Sequence of chain 1.A:
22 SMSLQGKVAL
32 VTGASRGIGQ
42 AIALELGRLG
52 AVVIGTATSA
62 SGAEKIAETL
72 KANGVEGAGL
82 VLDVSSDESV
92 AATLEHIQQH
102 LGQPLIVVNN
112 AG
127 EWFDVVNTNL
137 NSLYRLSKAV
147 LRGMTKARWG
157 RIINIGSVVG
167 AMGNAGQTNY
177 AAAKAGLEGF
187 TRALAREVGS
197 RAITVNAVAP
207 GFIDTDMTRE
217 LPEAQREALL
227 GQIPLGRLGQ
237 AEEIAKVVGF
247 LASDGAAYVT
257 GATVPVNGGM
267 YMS

Binding-site contacts:
Ligand atom CAX contacts residue PHE129 of chain 1.A at 3.7 Å (hydrophobic).
Ligand atom OAW contacts residue LEU136 of chain 1.B at 3.6 Å.
Ligand atom NAR contacts residue LEU136 of chain 1.A at 3.4 Å.
Ligand atom CAF contacts residue LEU136 of chain 1.A at 3.5 Å (hydrophobic).
Ligand atom CAI contacts residue GLY182 of chain 1.A at 3.5 Å.
Ligand atom OAC contacts residue GLY182 of chain 1.B at 3.6 Å.
Ligand atom CAV contacts residue LEU136 of chain 1.A at 3.9 Å (hydrophobic).
Ligand atom OAW contacts residue VAL132 of chain 1.A at 3.8 Å.
Ligand atom CAM contacts residue GLY185 of chain 1.B at 3.6 Å.
Ligand atom CAT contacts residue TRP128 of chain 1.A at 4.0 Å (hydrophobic).
Ligand atom CAE contacts residue VAL132 of chain 1.B at 4.0 Å (hydrophobic).
Ligand atom CAO contacts residue PHE129 of chain 1.B at 3.7 Å (hydrophobic).
Ligand atom CAX contacts residue LEU136 of chain 1.B at 3.9 Å (hydrophobic).
Ligand atom CAU contacts residue ALA178 of chain 1.A at 3.9 Å (hydrophobic).
Ligand atom CAL contacts residue PHE186 of chain 1.B at 3.8 Å (hydrophobic).
Ligand atom OAB contacts residue PHE186 of chain 1.A at 3.7 Å.
Ligand atom CAS contacts residue VAL132 of chain 1.A at 3.7 Å (hydrophobic).
Ligand atom CAU contacts residue TRP128 of chain 1.A at 3.6 Å (hydrophobic).
Ligand atom CAG contacts residue LEU136 of chain 1.A at 3.5 Å (hydrophobic).
Ligand atom NAQ contacts residue LEU136 of chain 1.A at 3.3 Å.
Ligand atom CAL contacts residue GLY185 of chain 1.B at 3.8 Å.
Ligand atom NAH contacts residue GLY182 of chain 1.B at 3.5 Å.
Ligand atom CAM contacts residue PHE186 of chain 1.B at 3.6 Å (hydrophobic).
Ligand atom CAF contacts residue VAL132 of chain 1.B at 4.0 Å (hydrophobic).
Ligand atom NAR contacts residue LEU136 of chain 1.B at 3.5 Å.
Ligand atom CAV contacts residue ASN133 of chain 1.B at 3.9 Å.
Ligand atom NAQ contacts residue LEU136 of chain 1.B at 3.9 Å.
Ligand atom CAK contacts residue VAL132 of chain 1.A at 3.8 Å (hydrophobic).
Ligand atom CAP contacts residue LEU136 of chain 1.A at 3.4 Å (hydrophobic).
Ligand atom CAU contacts residue PHE186 of chain 1.B at 3.9 Å (hydrophobic).
Ligand atom OAC contacts residue GLY182 of chain 1.A at 3.5 Å.
Ligand atom CAL contacts residue ALA178 of chain 1.A at 3.6 Å (hydrophobic).
Ligand atom CAA contacts residue GLY185 of chain 1.A at 4.0 Å.
Ligand atom CAI contacts residue GLY182 of chain 1.B at 3.7 Å.
Ligand atom NAJ contacts residue GLY182 of chain 1.A at 3.8 Å.
Ligand atom CAN contacts residue PHE129 of chain 1.B at 3.4 Å (hydrophobic).
Ligand atom CAA contacts residue ALA178 of chain 1.B at 3.1 Å (hydrophobic).
Ligand atom OAC contacts residue ALA181 of chain 1.B at 3.6 Å (h-bond).
Ligand atom NAH contacts residue GLY182 of chain 1.A at 3.7 Å.
Ligand atom CAM contacts residue ALA178 of chain 1.A at 3.5 Å (hydrophobic).

A protein and the small-molecule ligand that binds it are described below.
Small molecule (SMILES): COc1ccccc1NC(=O)Nc1nn(C)c2cccc(OC)c12

Sequence of chain 1.B:
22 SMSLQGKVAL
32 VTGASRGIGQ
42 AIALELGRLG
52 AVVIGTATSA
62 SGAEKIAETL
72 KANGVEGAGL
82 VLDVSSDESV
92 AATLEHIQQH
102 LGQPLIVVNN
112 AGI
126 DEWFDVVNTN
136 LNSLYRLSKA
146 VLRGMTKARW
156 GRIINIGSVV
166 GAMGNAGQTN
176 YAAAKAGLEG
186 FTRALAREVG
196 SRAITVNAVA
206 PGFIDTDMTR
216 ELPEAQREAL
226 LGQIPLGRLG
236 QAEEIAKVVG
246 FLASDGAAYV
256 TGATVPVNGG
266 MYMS